Binding-site contacts:
Ligand atom C41 contacts residue LEU52 of chain 2.B at 3.6 Å (hydrophobic).
Ligand atom C43 contacts residue LEU228 of chain 2.B at 3.6 Å (hydrophobic).
Ligand atom C48 contacts residue PHE223 of chain 2.B at 3.7 Å (hydrophobic).
Ligand atom C41 contacts residue LEU228 of chain 2.B at 3.9 Å (hydrophobic).
Ligand atom C12 contacts residue GLU59 of chain 2.B at 3.3 Å.
Ligand atom C40 contacts residue PHE223 of chain 2.B at 3.7 Å (hydrophobic).
Ligand atom C26 contacts residue PHE110 of chain 2.B at 3.8 Å (hydrophobic).
Ligand atom C48 contacts residue GLY125 of chain 2.B at 3.9 Å.
Ligand atom C46 contacts residue ALA124 of chain 2.B at 3.7 Å (hydrophobic).
Ligand atom C15 contacts residue PHE223 of chain 2.B at 4.0 Å (hydrophobic).
Ligand atom C36 contacts residue ALA124 of chain 2.B at 3.8 Å (hydrophobic).
Ligand atom C50 contacts residue LEU228 of chain 2.B at 4.0 Å (hydrophobic).
Ligand atom C12 contacts residue PHE223 of chain 2.B at 3.9 Å (hydrophobic).
Ligand atom C38 contacts residue LEU126 of chain 2.B at 3.9 Å (hydrophobic).
Ligand atom C48 contacts residue ALA124 of chain 2.B at 3.8 Å (hydrophobic).
Ligand atom C40 contacts residue LEU52 of chain 2.B at 3.9 Å (hydrophobic).
Ligand atom C34 contacts residue LEU114 of chain 2.B at 3.7 Å (hydrophobic).
Ligand atom C7 contacts residue PHE56 of chain 2.B at 4.0 Å (hydrophobic).
Ligand atom C41 contacts residue PHE223 of chain 2.B at 4.0 Å (hydrophobic).
Ligand atom C34 contacts residue LEU126 of chain 2.B at 4.0 Å (hydrophobic).
Ligand atom C38 contacts residue LEU52 of chain 2.B at 3.8 Å (hydrophobic).
Ligand atom C5 contacts residue LEU52 of chain 2.B at 3.8 Å (hydrophobic).
Ligand atom C26 contacts residue LEU133 of chain 2.B at 4.0 Å (hydrophobic).
Ligand atom C38 contacts residue ALA124 of chain 2.B at 3.9 Å (hydrophobic).
Ligand atom C34 contacts residue PHE110 of chain 2.B at 3.6 Å (hydrophobic).
Ligand atom C23 contacts residue VAL97 of chain 2.B at 3.8 Å (hydrophobic).
Ligand atom N1 contacts residue LEU52 of chain 2.B at 3.8 Å.
Ligand atom N1 contacts residue PHE223 of chain 2.B at 3.7 Å.
Ligand atom C36 contacts residue LEU126 of chain 2.B at 3.7 Å (hydrophobic).
Ligand atom N10 contacts residue GLU59 of chain 2.B at 2.7 Å (salt-bridge).
Ligand atom C2 contacts residue LEU52 of chain 2.B at 4.0 Å (hydrophobic).
Ligand atom C5 contacts residue PHE223 of chain 2.B at 3.5 Å (hydrophobic).
Ligand atom C43 contacts residue VAL49 of chain 2.B at 3.7 Å (hydrophobic).
Ligand atom C7 contacts residue GLU59 of chain 2.B at 2.9 Å.
Ligand atom C32 contacts residue PHE110 of chain 2.B at 3.8 Å (hydrophobic).
Ligand atom C50 contacts residue VAL226 of chain 2.B at 3.8 Å (hydrophobic).
Ligand atom C46 contacts residue GLY125 of chain 2.B at 3.4 Å.
Ligand atom C20 contacts residue VAL97 of chain 2.B at 4.0 Å (hydrophobic).
Ligand atom C48 contacts residue LEU126 of chain 2.B at 3.9 Å (hydrophobic).
Ligand atom C12 contacts residue PHE56 of chain 2.B at 3.6 Å (hydrophobic).

The protein below binds the small molecule below.
Small molecule (SMILES): Cc1ccc(-n2cc(CNCC3CCCCC3)c3ccccc32)cc1

Sequence of chain 2.B:
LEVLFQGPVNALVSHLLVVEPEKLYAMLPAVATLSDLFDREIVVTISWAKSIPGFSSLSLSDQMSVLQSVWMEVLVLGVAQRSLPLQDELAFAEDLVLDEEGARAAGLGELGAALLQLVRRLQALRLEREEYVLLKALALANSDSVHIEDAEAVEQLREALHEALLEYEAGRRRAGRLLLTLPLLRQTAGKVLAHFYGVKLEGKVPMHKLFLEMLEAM